Sequence of chain 4.A:
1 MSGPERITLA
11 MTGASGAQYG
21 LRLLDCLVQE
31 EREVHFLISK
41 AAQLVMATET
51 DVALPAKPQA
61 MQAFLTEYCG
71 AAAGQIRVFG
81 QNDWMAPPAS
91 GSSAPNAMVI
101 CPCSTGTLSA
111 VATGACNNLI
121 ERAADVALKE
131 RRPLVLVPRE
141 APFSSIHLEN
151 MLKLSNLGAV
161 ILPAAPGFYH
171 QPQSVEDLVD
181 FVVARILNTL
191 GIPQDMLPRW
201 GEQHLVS

Binding-site contacts:
Ligand atom OAD contacts residue SER90 of chain 6.A at 3.6 Å.
Ligand atom PAJ contacts residue LYS129 of chain 6.A at 3.8 Å.
Ligand atom CAG contacts residue FMN1 of chain 4.C at 3.3 Å.
Ligand atom OAE contacts residue GLU140 of chain 2.A at 2.5 Å (salt-bridge).
Ligand atom CAB contacts residue FMN1 of chain 4.C at 3.8 Å.
Ligand atom PAJ contacts residue ARG185 of chain 4.A at 3.6 Å.
Ligand atom PAJ contacts residue TYR169 of chain 4.A at 3.7 Å.
Ligand atom CAF contacts residue FMN1 of chain 4.C at 3.3 Å.
Ligand atom OAC contacts residue ARG185 of chain 4.A at 3.0 Å (salt-bridge).
Ligand atom CAF contacts residue ALA89 of chain 6.A at 3.6 Å (hydrophobic).
Ligand atom CAG contacts residue TYR169 of chain 4.A at 3.6 Å (hydrophobic).
Ligand atom CAG contacts residue SER90 of chain 6.A at 3.9 Å.
Ligand atom OAE contacts residue LYS129 of chain 6.A at 3.7 Å.
Ligand atom CAA contacts residue ALA89 of chain 6.A at 3.8 Å (hydrophobic).
Ligand atom PAJ contacts residue ARG122 of chain 6.A at 3.8 Å.
Ligand atom OAH contacts residue TYR169 of chain 4.A at 3.7 Å.
Ligand atom OAD contacts residue GLY91 of chain 6.A at 2.8 Å (h-bond).
Ligand atom OAE contacts residue ARG139 of chain 2.A at 3.5 Å (salt-bridge).
Ligand atom PAJ contacts residue GLY91 of chain 6.A at 3.9 Å.
Ligand atom CAG contacts residue ARG122 of chain 6.A at 3.7 Å.
Ligand atom OAH contacts residue SER90 of chain 6.A at 2.9 Å (h-bond).
Ligand atom OAH contacts residue ARG122 of chain 6.A at 3.5 Å (salt-bridge).
Ligand atom CAB contacts residue TRP200 of chain 4.A at 3.7 Å (hydrophobic).
Ligand atom CAA contacts residue TRP200 of chain 4.A at 3.7 Å (hydrophobic).
Ligand atom OAC contacts residue ARG139 of chain 2.A at 3.0 Å (salt-bridge).
Ligand atom PAJ contacts residue GLU140 of chain 2.A at 3.5 Å.
Ligand atom OAH contacts residue GLY91 of chain 6.A at 3.9 Å.
Ligand atom OAD contacts residue GLU140 of chain 2.A at 3.8 Å.
Ligand atom CAA contacts residue TRP84 of chain 6.A at 3.4 Å (hydrophobic).
Ligand atom OAD contacts residue ARG185 of chain 4.A at 2.6 Å (salt-bridge).
Ligand atom OAE contacts residue ARG122 of chain 6.A at 3.0 Å (salt-bridge).
Ligand atom CAF contacts residue ARG122 of chain 6.A at 3.5 Å.
Ligand atom CAB contacts residue TYR169 of chain 4.A at 3.8 Å (hydrophobic).
Ligand atom CAI contacts residue SER90 of chain 6.A at 3.7 Å.
Ligand atom CAI contacts residue FMN1 of chain 4.C at 3.5 Å.
Ligand atom PAJ contacts residue SER90 of chain 6.A at 3.7 Å.
Ligand atom CAA contacts residue FMN1 of chain 4.C at 3.7 Å.
Ligand atom OAD contacts residue LYS129 of chain 6.A at 2.7 Å (salt-bridge).
Ligand atom CAB contacts residue SER90 of chain 6.A at 3.9 Å.
Ligand atom OAC contacts residue TYR169 of chain 4.A at 2.8 Å (h-bond).

Sequence of chain 2.A:
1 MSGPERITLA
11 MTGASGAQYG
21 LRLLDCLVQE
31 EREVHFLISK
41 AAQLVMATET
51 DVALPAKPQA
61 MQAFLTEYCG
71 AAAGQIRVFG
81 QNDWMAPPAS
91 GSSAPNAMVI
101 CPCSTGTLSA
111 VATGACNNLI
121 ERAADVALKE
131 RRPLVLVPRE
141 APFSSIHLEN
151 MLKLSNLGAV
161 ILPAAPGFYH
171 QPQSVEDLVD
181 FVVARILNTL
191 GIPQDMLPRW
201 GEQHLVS

The small molecule below binds the protein below.
Small molecule (SMILES): CC(C)=CCOP(=O)(O)O

Sequence of chain 6.A:
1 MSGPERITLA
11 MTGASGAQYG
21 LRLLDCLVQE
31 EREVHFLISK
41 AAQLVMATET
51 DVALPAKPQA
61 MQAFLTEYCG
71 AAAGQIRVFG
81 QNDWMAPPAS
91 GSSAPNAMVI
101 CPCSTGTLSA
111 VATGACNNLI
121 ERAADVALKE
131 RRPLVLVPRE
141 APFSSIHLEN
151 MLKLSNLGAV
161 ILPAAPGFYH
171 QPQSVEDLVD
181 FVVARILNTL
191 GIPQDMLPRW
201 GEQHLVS